A protein and the small-molecule ligand that binds it are described below.
Small molecule (SMILES): O=C(c1cccs1)N(CCO)C1CC1

Sequence of chain 1.A:
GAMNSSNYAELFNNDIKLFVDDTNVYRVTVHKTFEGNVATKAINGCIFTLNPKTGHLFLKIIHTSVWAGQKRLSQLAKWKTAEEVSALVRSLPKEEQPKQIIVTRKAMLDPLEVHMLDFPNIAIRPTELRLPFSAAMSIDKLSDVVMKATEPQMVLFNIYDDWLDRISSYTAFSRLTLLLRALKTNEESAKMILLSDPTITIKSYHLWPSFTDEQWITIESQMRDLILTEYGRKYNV

Binding-site contacts:
Ligand atom C5 contacts residue ARG130 of chain 1.A at 3.3 Å.
Ligand atom C6 contacts residue ARG130 of chain 1.A at 3.4 Å.
Ligand atom N contacts residue TYR235 of chain 1.A at 3.7 Å.
Ligand atom C3 contacts residue TYR231 of chain 1.A at 3.7 Å (hydrophobic).
Ligand atom C contacts residue TYR231 of chain 1.A at 3.6 Å (hydrophobic).
Ligand atom S contacts residue TYR231 of chain 1.A at 3.9 Å.
Ligand atom C1 contacts residue TYR235 of chain 1.A at 4.3 Å (hydrophobic).
Ligand atom C7 contacts residue TYR235 of chain 1.A at 4.0 Å (hydrophobic).
Ligand atom C1 contacts residue TYR231 of chain 1.A at 4.3 Å (hydrophobic).
Ligand atom C4 contacts residue TYR235 of chain 1.A at 3.6 Å (hydrophobic).
Ligand atom S contacts residue ARG130 of chain 1.A at 4.3 Å.
Ligand atom C contacts residue ILE227 of chain 1.A at 4.1 Å (hydrophobic).
Ligand atom C2 contacts residue TYR231 of chain 1.A at 4.4 Å (hydrophobic).
Ligand atom C8 contacts residue ARG130 of chain 1.A at 4.4 Å.
Ligand atom C3 contacts residue THR185 of chain 1.A at 3.7 Å.
Ligand atom C1 contacts residue LYS234 of chain 1.A at 4.2 Å.
Ligand atom C contacts residue GLU230 of chain 1.A at 4.0 Å.
Ligand atom C2 contacts residue THR185 of chain 1.A at 4.3 Å.
Ligand atom C2 contacts residue TYR235 of chain 1.A at 4.4 Å (hydrophobic).
Ligand atom S contacts residue THR185 of chain 1.A at 4.1 Å.
Ligand atom C5 contacts residue TYR235 of chain 1.A at 4.2 Å (hydrophobic).
Ligand atom O1 contacts residue TYR235 of chain 1.A at 3.5 Å (h-bond).
Ligand atom O1 contacts residue TYR231 of chain 1.A at 3.6 Å.
Ligand atom C9 contacts residue ARG130 of chain 1.A at 4.1 Å.
Ligand atom C6 contacts residue TYR235 of chain 1.A at 3.8 Å (hydrophobic).
Ligand atom C4 contacts residue LYS234 of chain 1.A at 3.8 Å.
Ligand atom C contacts residue THR185 of chain 1.A at 3.8 Å.
Ligand atom C7 contacts residue LYS234 of chain 1.A at 4.0 Å.
Ligand atom O contacts residue LYS234 of chain 1.A at 2.7 Å (salt-bridge).
Ligand atom N contacts residue LYS234 of chain 1.A at 4.3 Å.
Ligand atom C1 contacts residue THR185 of chain 1.A at 4.2 Å.
Ligand atom O1 contacts residue ARG130 of chain 1.A at 3.7 Å.
Ligand atom C3 contacts residue ILE227 of chain 1.A at 3.9 Å (hydrophobic).
Ligand atom O contacts residue TYR235 of chain 1.A at 3.5 Å (h-bond).